Sequence of chain 1.A:
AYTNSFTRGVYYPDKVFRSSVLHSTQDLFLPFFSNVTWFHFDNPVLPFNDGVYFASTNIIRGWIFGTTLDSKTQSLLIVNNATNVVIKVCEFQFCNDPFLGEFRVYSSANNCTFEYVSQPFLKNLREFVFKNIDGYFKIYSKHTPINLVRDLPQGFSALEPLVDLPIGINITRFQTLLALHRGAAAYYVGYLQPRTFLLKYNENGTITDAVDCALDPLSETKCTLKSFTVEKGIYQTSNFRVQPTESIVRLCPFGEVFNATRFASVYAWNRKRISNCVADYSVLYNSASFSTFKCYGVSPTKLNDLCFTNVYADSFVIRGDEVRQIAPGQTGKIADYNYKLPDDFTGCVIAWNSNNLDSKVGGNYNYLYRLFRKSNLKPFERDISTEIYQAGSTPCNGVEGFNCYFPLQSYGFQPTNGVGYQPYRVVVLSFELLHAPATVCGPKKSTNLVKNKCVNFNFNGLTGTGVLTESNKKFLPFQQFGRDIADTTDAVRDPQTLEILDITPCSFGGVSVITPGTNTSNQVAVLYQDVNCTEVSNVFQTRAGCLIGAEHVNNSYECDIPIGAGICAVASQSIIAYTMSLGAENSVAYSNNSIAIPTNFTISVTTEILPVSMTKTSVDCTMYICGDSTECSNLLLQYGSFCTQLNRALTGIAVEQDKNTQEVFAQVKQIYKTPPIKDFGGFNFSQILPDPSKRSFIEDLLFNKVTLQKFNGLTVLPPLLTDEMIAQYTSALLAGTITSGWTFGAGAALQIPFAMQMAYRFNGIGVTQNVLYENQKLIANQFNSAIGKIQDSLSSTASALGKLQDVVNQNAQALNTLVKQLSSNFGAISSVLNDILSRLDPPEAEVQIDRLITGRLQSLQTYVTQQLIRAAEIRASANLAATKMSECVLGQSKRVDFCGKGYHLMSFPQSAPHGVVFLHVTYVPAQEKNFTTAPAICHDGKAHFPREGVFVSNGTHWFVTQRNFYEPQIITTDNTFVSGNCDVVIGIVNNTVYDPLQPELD

Binding-site contacts:
Ligand atom N2 contacts residue THR604 of chain 1.A at 4.3 Å.
Ligand atom C2 contacts residue ASN603 of chain 1.A at 2.4 Å.
Ligand atom O7 contacts residue ASN603 of chain 1.A at 2.9 Å (h-bond).
Ligand atom C3 contacts residue ASN603 of chain 1.A at 3.7 Å.
Ligand atom O6 contacts residue ASN603 of chain 1.A at 4.4 Å.
Ligand atom N2 contacts residue ASN603 of chain 1.A at 2.9 Å (h-bond).
Ligand atom C7 contacts residue THR604 of chain 1.A at 4.3 Å.
Ligand atom C5 contacts residue ASN603 of chain 1.A at 3.6 Å.
Ligand atom C1 contacts residue ASN603 of chain 1.A at 1.4 Å.
Ligand atom C8 contacts residue THR604 of chain 1.A at 3.6 Å.
Ligand atom C4 contacts residue ASN603 of chain 1.A at 4.2 Å.
Ligand atom C7 contacts residue ASN603 of chain 1.A at 3.1 Å.
Ligand atom C8 contacts residue ASN603 of chain 1.A at 3.2 Å.
Ligand atom O5 contacts residue ASN603 of chain 1.A at 2.3 Å (h-bond).

The small molecule below binds the protein below.
Small molecule (SMILES): CC(=O)N[C@@H]1[C@@H](O)[C@H](O)[C@@H](CO)O[C@H]1O